The protein below binds the small molecule below.
Small molecule (SMILES): N[C@@H](CCC(=O)O)C(=O)O

Sequence of chain 1.A:
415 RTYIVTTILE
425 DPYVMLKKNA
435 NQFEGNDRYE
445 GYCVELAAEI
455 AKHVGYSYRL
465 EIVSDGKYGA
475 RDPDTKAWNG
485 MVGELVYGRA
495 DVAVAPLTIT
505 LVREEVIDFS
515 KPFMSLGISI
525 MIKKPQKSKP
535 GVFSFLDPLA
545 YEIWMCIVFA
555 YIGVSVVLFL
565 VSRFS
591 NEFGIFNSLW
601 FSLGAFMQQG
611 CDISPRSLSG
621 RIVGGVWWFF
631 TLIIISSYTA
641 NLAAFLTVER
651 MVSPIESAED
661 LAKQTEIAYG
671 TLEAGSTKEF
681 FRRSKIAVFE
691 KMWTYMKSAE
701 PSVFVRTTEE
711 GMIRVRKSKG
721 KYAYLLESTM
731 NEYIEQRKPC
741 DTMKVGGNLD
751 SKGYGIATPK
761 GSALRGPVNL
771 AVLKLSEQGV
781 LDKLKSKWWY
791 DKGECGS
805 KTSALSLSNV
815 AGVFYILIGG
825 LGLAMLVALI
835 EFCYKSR

Binding-site contacts:
Ligand atom OE1 contacts residue LEU725 of chain 1.A at 4.3 Å.
Ligand atom CB contacts residue GLY675 of chain 1.A at 4.0 Å.
Ligand atom C contacts residue GLU727 of chain 1.A at 4.3 Å.
Ligand atom N contacts residue PRO500 of chain 1.A at 3.3 Å (h-bond).
Ligand atom CB contacts residue SER676 of chain 1.A at 3.8 Å.
Ligand atom CA contacts residue GLU727 of chain 1.A at 3.4 Å.
Ligand atom C contacts residue PRO500 of chain 1.A at 4.0 Å (hydrophobic).
Ligand atom N contacts residue TYR472 of chain 1.A at 3.2 Å.
Ligand atom OE2 contacts residue GLY675 of chain 1.A at 3.2 Å.
Ligand atom OXT contacts residue GLY675 of chain 1.A at 4.1 Å.
Ligand atom CD contacts residue THR677 of chain 1.A at 3.5 Å.
Ligand atom N contacts residue GLU727 of chain 1.A at 4.0 Å.
Ligand atom C contacts residue ARG507 of chain 1.A at 3.7 Å.
Ligand atom OE1 contacts residue LEU726 of chain 1.A at 4.0 Å.
Ligand atom OXT contacts residue SER676 of chain 1.A at 3.0 Å (h-bond).
Ligand atom OXT contacts residue TYR472 of chain 1.A at 4.2 Å.
Ligand atom O contacts residue THR502 of chain 1.A at 3.0 Å (h-bond).
Ligand atom O contacts residue LEU501 of chain 1.A at 3.6 Å.
Ligand atom OE2 contacts residue THR677 of chain 1.A at 2.9 Å.
Ligand atom CB contacts residue GLU727 of chain 1.A at 4.0 Å.
Ligand atom C contacts residue THR502 of chain 1.A at 3.3 Å.
Ligand atom CG contacts residue TYR472 of chain 1.A at 4.4 Å (hydrophobic).
Ligand atom O contacts residue PRO500 of chain 1.A at 3.2 Å (h-bond).
Ligand atom CA contacts residue TYR472 of chain 1.A at 4.0 Å (hydrophobic).
Ligand atom N contacts residue THR502 of chain 1.A at 4.2 Å.
Ligand atom OE2 contacts residue SER676 of chain 1.A at 3.1 Å (h-bond).
Ligand atom CG contacts residue GLU727 of chain 1.A at 3.6 Å.
Ligand atom CB contacts residue THR502 of chain 1.A at 4.4 Å.
Ligand atom C contacts residue SER676 of chain 1.A at 4.1 Å.
Ligand atom CD contacts residue GLY675 of chain 1.A at 4.3 Å.
Ligand atom CB contacts residue TYR472 of chain 1.A at 3.7 Å (hydrophobic).
Ligand atom OE1 contacts residue THR677 of chain 1.A at 3.3 Å.
Ligand atom OXT contacts residue THR502 of chain 1.A at 3.7 Å.
Ligand atom O contacts residue TYR472 of chain 1.A at 3.9 Å.
Ligand atom CD contacts residue SER676 of chain 1.A at 4.2 Å.
Ligand atom O contacts residue ARG507 of chain 1.A at 3.5 Å (salt-bridge).
Ligand atom CA contacts residue THR502 of chain 1.A at 3.3 Å.
Ligand atom CA contacts residue PRO500 of chain 1.A at 4.1 Å (hydrophobic).
Ligand atom OXT contacts residue ARG507 of chain 1.A at 2.7 Å (salt-bridge).
Ligand atom C contacts residue TYR472 of chain 1.A at 4.0 Å (hydrophobic).